Binding-site contacts:
Ligand atom O4 contacts residue ASP212 of chain 1.D at 3.9 Å.
Ligand atom C1 contacts residue THR244 of chain 1.D at 3.9 Å.
Ligand atom C1 contacts residue GLU188 of chain 1.D at 4.1 Å.
Ligand atom C2 contacts residue ASP212 of chain 1.D at 4.0 Å.
Ligand atom O3 contacts residue THR244 of chain 1.D at 3.3 Å (h-bond).
Ligand atom O1 contacts residue LYS186 of chain 1.D at 2.6 Å (salt-bridge).
Ligand atom O3 contacts residue MG1 of chain 1.X at 4.4 Å.
Ligand atom O2 contacts residue GLY211 of chain 1.D at 4.1 Å.
Ligand atom C2 contacts residue THR244 of chain 1.D at 3.6 Å.
Ligand atom O4 contacts residue GLY211 of chain 1.D at 2.9 Å (h-bond).
Ligand atom O1 contacts residue MG1 of chain 1.X at 2.5 Å.
Ligand atom O3 contacts residue LYS186 of chain 1.D at 4.0 Å.
Ligand atom O2 contacts residue ALA209 of chain 1.D at 3.7 Å.
Ligand atom C1 contacts residue LYS186 of chain 1.D at 3.6 Å.
Ligand atom O1 contacts residue ARG87 of chain 1.D at 4.3 Å.
Ligand atom O3 contacts residue ARG87 of chain 1.D at 3.9 Å.
Ligand atom O3 contacts residue ALA209 of chain 1.D at 4.5 Å.
Ligand atom C2 contacts residue GLU188 of chain 1.D at 3.7 Å.
Ligand atom C2 contacts residue ALA209 of chain 1.D at 3.5 Å (hydrophobic).
Ligand atom C1 contacts residue ALA209 of chain 1.D at 3.9 Å (hydrophobic).
Ligand atom O2 contacts residue MG1 of chain 1.X at 1.9 Å.
Ligand atom O4 contacts residue ALA209 of chain 1.D at 3.3 Å.
Ligand atom O1 contacts residue GLU188 of chain 1.D at 3.5 Å (salt-bridge).
Ligand atom O3 contacts residue MET207 of chain 1.D at 4.3 Å.
Ligand atom C2 contacts residue MG1 of chain 1.X at 2.9 Å.
Ligand atom O2 contacts residue ASP212 of chain 1.D at 2.9 Å (salt-bridge).
Ligand atom O4 contacts residue MG1 of chain 1.X at 4.1 Å.
Ligand atom C1 contacts residue MG1 of chain 1.X at 3.1 Å.
Ligand atom C2 contacts residue ARG210 of chain 1.D at 4.4 Å.
Ligand atom O3 contacts residue MET276 of chain 1.D at 3.9 Å.
Ligand atom O1 contacts residue ALA209 of chain 1.D at 4.2 Å.
Ligand atom O4 contacts residue THR244 of chain 1.D at 2.6 Å (h-bond).
Ligand atom O1 contacts residue ASP212 of chain 1.D at 4.5 Å.
Ligand atom C2 contacts residue GLY211 of chain 1.D at 3.9 Å.
Ligand atom O2 contacts residue GLU188 of chain 1.D at 2.7 Å (salt-bridge).
Ligand atom O4 contacts residue ARG210 of chain 1.D at 3.5 Å (salt-bridge).

Sequence of chain 1.D:
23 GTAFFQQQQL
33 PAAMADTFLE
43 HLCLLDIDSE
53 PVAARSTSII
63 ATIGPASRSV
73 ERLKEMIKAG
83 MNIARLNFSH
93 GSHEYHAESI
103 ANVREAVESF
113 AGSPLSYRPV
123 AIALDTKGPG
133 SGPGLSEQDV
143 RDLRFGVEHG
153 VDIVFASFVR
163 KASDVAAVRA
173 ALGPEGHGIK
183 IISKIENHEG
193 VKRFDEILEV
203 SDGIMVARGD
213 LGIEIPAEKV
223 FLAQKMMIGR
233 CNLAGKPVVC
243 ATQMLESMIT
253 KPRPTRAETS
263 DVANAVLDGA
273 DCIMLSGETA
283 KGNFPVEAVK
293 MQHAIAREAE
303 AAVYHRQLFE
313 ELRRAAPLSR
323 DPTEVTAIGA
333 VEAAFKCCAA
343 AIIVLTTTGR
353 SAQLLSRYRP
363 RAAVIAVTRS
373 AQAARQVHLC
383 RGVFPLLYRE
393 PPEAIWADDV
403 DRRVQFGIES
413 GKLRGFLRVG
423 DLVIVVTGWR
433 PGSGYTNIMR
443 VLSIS

This small molecule binds to this protein.
Small molecule (SMILES): O=C([O-])C(=O)[O-]